Binding-site contacts:
Ligand atom O27 contacts residue THR21 of chain 1.N at 3.1 Å (h-bond).
Ligand atom C16 contacts residue SER20 of chain 1.N at 3.6 Å.
Ligand atom O09 contacts residue GLN22 of chain 1.N at 3.1 Å (h-bond).
Ligand atom F37 contacts residue VAL31 of chain 1.N at 3.3 Å.
Ligand atom C32 contacts residue ALA52 of chain 1.N at 3.6 Å (hydrophobic).
Ligand atom F34 contacts residue ARG32 of chain 1.N at 3.3 Å.
Ligand atom C01 contacts residue CIT1 of chain 1.VA at 3.5 Å.
Ligand atom F34 contacts residue VAL53 of chain 1.N at 3.4 Å.
Ligand atom O24 contacts residue ALA125 of chain 1.H at 3.4 Å.
Ligand atom C07 contacts residue ASP124 of chain 1.H at 3.4 Å.
Ligand atom N25 contacts residue ASP124 of chain 1.H at 3.6 Å.
Ligand atom C29 contacts residue CIT1 of chain 1.VA at 3.5 Å.
Ligand atom C33 contacts residue LYS33 of chain 1.N at 3.6 Å.
Ligand atom C36 contacts residue ALA49 of chain 1.N at 3.6 Å (hydrophobic).
Ligand atom O24 contacts residue ALA126 of chain 1.H at 3.5 Å (h-bond).
Ligand atom C32 contacts residue LYS33 of chain 1.N at 3.5 Å.
Ligand atom C13 contacts residue ASP124 of chain 1.H at 3.5 Å.
Ligand atom F37 contacts residue ALA49 of chain 1.N at 3.5 Å.
Ligand atom C08 contacts residue SER20 of chain 1.N at 3.4 Å.
Ligand atom C07 contacts residue SER20 of chain 1.N at 3.4 Å.
Ligand atom C13 contacts residue GLY128 of chain 1.H at 3.3 Å.
Ligand atom C06 contacts residue THR21 of chain 1.N at 3.6 Å.
Ligand atom N28 contacts residue CIT1 of chain 1.VA at 3.4 Å (h-bond).
Ligand atom O09 contacts residue SER27 of chain 1.N at 2.8 Å (h-bond).
Ligand atom N25 contacts residue ALA125 of chain 1.H at 3.6 Å.
Ligand atom N17 contacts residue ASP124 of chain 1.H at 2.9 Å (salt-bridge).
Ligand atom O27 contacts residue SER20 of chain 1.N at 3.5 Å.
Ligand atom N03 contacts residue THR21 of chain 1.N at 2.8 Å (h-bond).
Ligand atom N28 contacts residue GLY47 of chain 1.N at 2.8 Å (h-bond).
Ligand atom F37 contacts residue SER20 of chain 1.N at 3.5 Å.
Ligand atom C32 contacts residue ILE45 of chain 1.N at 3.2 Å (hydrophobic).
Ligand atom C08 contacts residue SER27 of chain 1.N at 3.3 Å.
Ligand atom C30 contacts residue LYS33 of chain 1.N at 3.5 Å.
Ligand atom C14 contacts residue TRP129 of chain 1.H at 3.5 Å (hydrophobic).
Ligand atom C13 contacts residue SER122 of chain 1.H at 3.4 Å.
Ligand atom C31 contacts residue THR1 of chain 1.N at 3.5 Å.
Ligand atom O05 contacts residue ALA49 of chain 1.N at 2.9 Å (h-bond).
Ligand atom C29 contacts residue THR1 of chain 1.N at 3.4 Å.
Ligand atom C13 contacts residue PHE123 of chain 1.H at 3.6 Å (hydrophobic).
Ligand atom C02 contacts residue GLY47 of chain 1.N at 3.6 Å.

Sequence of chain 1.N:
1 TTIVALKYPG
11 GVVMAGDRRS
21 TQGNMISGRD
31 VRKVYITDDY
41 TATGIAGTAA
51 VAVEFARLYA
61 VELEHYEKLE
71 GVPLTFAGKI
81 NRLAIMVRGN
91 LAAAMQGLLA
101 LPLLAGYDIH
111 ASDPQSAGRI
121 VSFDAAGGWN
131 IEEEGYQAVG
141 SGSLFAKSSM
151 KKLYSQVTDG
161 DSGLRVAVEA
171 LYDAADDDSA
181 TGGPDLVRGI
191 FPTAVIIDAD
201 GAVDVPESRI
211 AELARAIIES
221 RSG

A small-molecule ligand and the protein it binds are described below.
Small molecule (SMILES): Cc1cc(C(=O)N[C@@H](CC(=O)N2CCCC[C@@H]2C)C(=O)N[C@@H](C)C(=O)NCc2ccc(F)cc2F)no1

Sequence of chain 1.H:
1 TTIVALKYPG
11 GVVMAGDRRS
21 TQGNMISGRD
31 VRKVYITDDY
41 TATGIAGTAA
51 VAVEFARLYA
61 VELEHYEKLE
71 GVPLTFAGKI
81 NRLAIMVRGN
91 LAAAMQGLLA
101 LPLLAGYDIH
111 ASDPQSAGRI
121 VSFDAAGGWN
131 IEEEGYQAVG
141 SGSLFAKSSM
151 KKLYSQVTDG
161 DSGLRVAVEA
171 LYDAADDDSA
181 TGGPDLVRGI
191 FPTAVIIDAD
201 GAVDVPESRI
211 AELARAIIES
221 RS